Sequence of chain 1.A:
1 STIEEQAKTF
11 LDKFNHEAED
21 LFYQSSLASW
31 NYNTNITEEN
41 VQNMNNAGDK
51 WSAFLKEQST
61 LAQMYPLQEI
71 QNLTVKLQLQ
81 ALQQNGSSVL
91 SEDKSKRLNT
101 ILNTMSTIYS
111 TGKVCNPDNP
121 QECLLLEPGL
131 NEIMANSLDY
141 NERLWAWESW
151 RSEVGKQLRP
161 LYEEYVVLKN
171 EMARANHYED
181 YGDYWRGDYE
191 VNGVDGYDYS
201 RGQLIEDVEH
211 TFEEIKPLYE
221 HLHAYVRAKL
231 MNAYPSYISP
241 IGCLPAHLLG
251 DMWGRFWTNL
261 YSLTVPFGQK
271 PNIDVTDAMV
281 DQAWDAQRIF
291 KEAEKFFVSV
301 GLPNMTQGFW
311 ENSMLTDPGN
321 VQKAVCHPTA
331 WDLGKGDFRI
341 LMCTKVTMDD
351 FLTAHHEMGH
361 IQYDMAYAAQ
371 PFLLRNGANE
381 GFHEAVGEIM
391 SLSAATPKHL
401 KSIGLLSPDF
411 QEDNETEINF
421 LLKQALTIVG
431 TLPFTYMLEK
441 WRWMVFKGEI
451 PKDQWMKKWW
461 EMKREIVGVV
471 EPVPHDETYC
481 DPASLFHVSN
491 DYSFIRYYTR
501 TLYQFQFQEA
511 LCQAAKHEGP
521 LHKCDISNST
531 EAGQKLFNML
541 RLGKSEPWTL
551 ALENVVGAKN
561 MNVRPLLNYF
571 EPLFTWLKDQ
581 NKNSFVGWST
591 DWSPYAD

The small molecule below binds the protein below.
Small molecule (SMILES): CC(=O)N[C@@H]1[C@@H](O)[C@H](O)[C@@H](CO)O[C@H]1O

Binding-site contacts:
Ligand atom C5 contacts residue GLN63 of chain 1.A at 3.3 Å.
Ligand atom C2 contacts residue ASN85 of chain 1.A at 2.5 Å.
Ligand atom O4 contacts residue GLN63 of chain 1.A at 3.8 Å.
Ligand atom C1 contacts residue GLN63 of chain 1.A at 3.6 Å.
Ligand atom C2 contacts residue GLN63 of chain 1.A at 4.3 Å.
Ligand atom O5 contacts residue ASN85 of chain 1.A at 2.4 Å (h-bond).
Ligand atom O7 contacts residue ASN85 of chain 1.A at 3.1 Å (h-bond).
Ligand atom C5 contacts residue ASN85 of chain 1.A at 3.6 Å.
Ligand atom N2 contacts residue ASN85 of chain 1.A at 2.9 Å (h-bond).
Ligand atom O6 contacts residue ASN85 of chain 1.A at 4.4 Å.
Ligand atom O5 contacts residue GLN63 of chain 1.A at 3.9 Å.
Ligand atom C1 contacts residue ASN85 of chain 1.A at 1.4 Å.
Ligand atom O5 contacts residue VAL89 of chain 1.A at 4.4 Å.
Ligand atom C8 contacts residue ASN85 of chain 1.A at 4.3 Å.
Ligand atom C7 contacts residue ASN85 of chain 1.A at 3.2 Å.
Ligand atom C3 contacts residue GLN63 of chain 1.A at 3.8 Å.
Ligand atom C4 contacts residue ASN85 of chain 1.A at 4.2 Å.
Ligand atom O7 contacts residue ASN176 of chain 1.A at 3.6 Å.
Ligand atom C3 contacts residue ASN85 of chain 1.A at 3.8 Å.
Ligand atom C6 contacts residue GLN63 of chain 1.A at 4.3 Å.
Ligand atom O7 contacts residue ALA175 of chain 1.A at 4.4 Å.
Ligand atom N2 contacts residue GLN63 of chain 1.A at 4.4 Å.
Ligand atom C7 contacts residue ASN176 of chain 1.A at 4.1 Å.
Ligand atom O7 contacts residue HIS177 of chain 1.A at 3.9 Å.
Ligand atom O6 contacts residue SER88 of chain 1.A at 4.2 Å.
Ligand atom N2 contacts residue GLN83 of chain 1.A at 4.5 Å.
Ligand atom C4 contacts residue GLN63 of chain 1.A at 3.8 Å.
Ligand atom C8 contacts residue ASN176 of chain 1.A at 4.4 Å.